Sequence of chain 1.A:
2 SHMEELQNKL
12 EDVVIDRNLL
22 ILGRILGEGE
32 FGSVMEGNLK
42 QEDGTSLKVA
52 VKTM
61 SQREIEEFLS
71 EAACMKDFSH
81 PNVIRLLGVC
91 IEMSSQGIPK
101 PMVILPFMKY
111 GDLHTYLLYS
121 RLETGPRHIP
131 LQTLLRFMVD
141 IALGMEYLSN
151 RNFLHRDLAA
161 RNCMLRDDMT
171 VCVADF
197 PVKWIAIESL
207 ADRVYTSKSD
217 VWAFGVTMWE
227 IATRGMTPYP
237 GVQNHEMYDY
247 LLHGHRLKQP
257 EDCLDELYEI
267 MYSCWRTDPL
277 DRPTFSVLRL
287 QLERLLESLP

Binding-site contacts:
Ligand atom O7 contacts residue ALA51 of chain 1.A at 3.3 Å.
Ligand atom C33 contacts residue MET164 of chain 1.A at 3.8 Å (hydrophobic).
Ligand atom O7 contacts residue MET108 of chain 1.A at 2.8 Å (h-bond).
Ligand atom C5 contacts residue MET164 of chain 1.A at 3.4 Å (hydrophobic).
Ligand atom N8 contacts residue LEU105 of chain 1.A at 3.7 Å.
Ligand atom C3 contacts residue MET164 of chain 1.A at 3.9 Å (hydrophobic).
Ligand atom C36 contacts residue VAL35 of chain 1.A at 3.9 Å (hydrophobic).
Ligand atom C2 contacts residue ASP175 of chain 1.A at 3.9 Å.
Ligand atom N34 contacts residue VAL35 of chain 1.A at 3.7 Å.
Ligand atom C39 contacts residue ASP112 of chain 1.A at 3.5 Å.
Ligand atom C13 contacts residue MET108 of chain 1.A at 3.9 Å (hydrophobic).
Ligand atom N8 contacts residue MET108 of chain 1.A at 3.6 Å.
Ligand atom N8 contacts residue ILE84 of chain 1.A at 3.9 Å.
Ligand atom C27 contacts residue TYR119 of chain 1.A at 4.0 Å (hydrophobic).
Ligand atom C2 contacts residue LEU105 of chain 1.A at 4.0 Å (hydrophobic).
Ligand atom C12 contacts residue MET108 of chain 1.A at 3.3 Å (hydrophobic).
Ligand atom C5 contacts residue ALA51 of chain 1.A at 4.0 Å (hydrophobic).
Ligand atom C9 contacts residue MET164 of chain 1.A at 3.3 Å (hydrophobic).
Ligand atom O7 contacts residue PRO106 of chain 1.A at 3.7 Å.
Ligand atom N8 contacts residue PRO106 of chain 1.A at 2.9 Å (h-bond).
Ligand atom O7 contacts residue PHE107 of chain 1.A at 3.6 Å.
Ligand atom N4 contacts residue MET164 of chain 1.A at 3.7 Å.
Ligand atom N8 contacts residue ALA51 of chain 1.A at 3.4 Å.
Ligand atom N32 contacts residue VAL35 of chain 1.A at 3.9 Å.
Ligand atom O29 contacts residue LEU27 of chain 1.A at 3.6 Å.
Ligand atom N10 contacts residue MET164 of chain 1.A at 3.8 Å.
Ligand atom C1 contacts residue ALA174 of chain 1.A at 3.9 Å (hydrophobic).
Ligand atom C30 contacts residue LEU27 of chain 1.A at 3.1 Å (hydrophobic).
Ligand atom C6 contacts residue ALA51 of chain 1.A at 3.2 Å (hydrophobic).
Ligand atom C12 contacts residue PHE107 of chain 1.A at 4.0 Å (hydrophobic).
Ligand atom C1 contacts residue ASP175 of chain 1.A at 3.7 Å.
Ligand atom N32 contacts residue MET164 of chain 1.A at 3.5 Å.
Ligand atom C1 contacts residue LEU105 of chain 1.A at 3.9 Å (hydrophobic).
Ligand atom C11 contacts residue GLY111 of chain 1.A at 4.0 Å.
Ligand atom C12 contacts residue GLY111 of chain 1.A at 4.0 Å.
Ligand atom C6 contacts residue MET108 of chain 1.A at 3.6 Å (hydrophobic).
Ligand atom C6 contacts residue PRO106 of chain 1.A at 3.7 Å (hydrophobic).
Ligand atom C13 contacts residue LYS109 of chain 1.A at 3.9 Å.
Ligand atom N4 contacts residue LEU105 of chain 1.A at 4.0 Å.
Ligand atom C33 contacts residue VAL35 of chain 1.A at 3.9 Å (hydrophobic).

This protein binds this small molecule.
Small molecule (SMILES): CCc1nc(C(N)=O)c(Nc2ccc(N3CCC(N4CCN(C)CC4)CC3)c(OC)c2)nc1NC1CCOCC1